Sequence of chain 1.E:
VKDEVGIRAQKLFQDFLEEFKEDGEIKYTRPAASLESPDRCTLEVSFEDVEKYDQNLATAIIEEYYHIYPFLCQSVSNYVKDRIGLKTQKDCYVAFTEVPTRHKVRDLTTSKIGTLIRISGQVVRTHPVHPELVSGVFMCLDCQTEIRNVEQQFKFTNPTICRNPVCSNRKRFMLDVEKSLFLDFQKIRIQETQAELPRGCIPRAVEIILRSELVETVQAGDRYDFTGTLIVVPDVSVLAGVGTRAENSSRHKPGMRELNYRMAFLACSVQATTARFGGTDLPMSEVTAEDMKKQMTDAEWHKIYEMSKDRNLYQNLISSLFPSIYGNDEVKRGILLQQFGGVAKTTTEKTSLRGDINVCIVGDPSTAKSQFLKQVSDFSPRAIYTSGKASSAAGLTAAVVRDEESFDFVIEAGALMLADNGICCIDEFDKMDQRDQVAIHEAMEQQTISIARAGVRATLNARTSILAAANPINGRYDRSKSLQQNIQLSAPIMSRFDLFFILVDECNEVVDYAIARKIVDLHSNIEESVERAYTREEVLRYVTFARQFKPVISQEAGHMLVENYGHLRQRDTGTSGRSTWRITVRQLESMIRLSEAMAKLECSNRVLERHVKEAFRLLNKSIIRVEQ

Binding-site contacts:
Ligand atom OP1 contacts residue MET281 of chain 1.E at 3.6 Å.

The protein below binds the small molecule below.
Small molecule (SMILES): Cc1cn([C@H]2C[C@H](O[P](=O)(O)OC[C@H]3O[C@@H](n4ccc(N)nc4=O)C[C@@H]3O[P](=O)(O)OC[C@H]3O[C@@H](n4cnc5c(=O)nc(N)[nH]c54)C[C@@H]3O[P](=O)(O)OC[C@H]3O[C@@H](n4cnc5c(N)ncnc54)C[C@@H]3O[P](=O)(O)OC[C@H]3O[C@@H](n4cc(C)c(=O)[nH]c4=O)C[C@@H]3O)[C@@H](CO[P](=O)(O)O[C@H]3C[C@H](n4cnc5c(N)ncnc54)O[C@@H]3CO[P](=O)(O)O[C@H]3C[C@H](n4cnc5c(=O)nc(N)[nH]c54)O[C@@H]3CO[P](=O)(O)O[C@H]3C[C@H](n4ccc(N)nc4=O)O[C@@H]3COP(=O)=O)O2)c(=O)[nH]c1=O